Binding-site contacts:
Ligand atom O5 contacts residue ASN150 of chain 1.C at 2.4 Å (h-bond).
Ligand atom C1 contacts residue TRP442 of chain 1.C at 3.9 Å (hydrophobic).
Ligand atom C3 contacts residue TRP442 of chain 1.C at 4.2 Å (hydrophobic).
Ligand atom C7 contacts residue ASN150 of chain 1.C at 3.7 Å.
Ligand atom C7 contacts residue TRP442 of chain 1.C at 3.9 Å (hydrophobic).
Ligand atom C1 contacts residue ASN150 of chain 1.C at 1.4 Å.
Ligand atom C5 contacts residue ASN150 of chain 1.C at 3.6 Å.
Ligand atom O4 contacts residue TRP442 of chain 1.C at 4.4 Å.
Ligand atom C3 contacts residue ASN150 of chain 1.C at 3.8 Å.
Ligand atom C8 contacts residue TRP442 of chain 1.C at 3.4 Å (hydrophobic).
Ligand atom C8 contacts residue ASN150 of chain 1.C at 4.4 Å.
Ligand atom C2 contacts residue TRP442 of chain 1.C at 4.3 Å (hydrophobic).
Ligand atom C4 contacts residue ASN150 of chain 1.C at 4.2 Å.
Ligand atom O6 contacts residue ASN150 of chain 1.C at 4.3 Å.
Ligand atom O7 contacts residue ASN150 of chain 1.C at 4.4 Å.
Ligand atom N2 contacts residue ASN150 of chain 1.C at 2.8 Å (h-bond).
Ligand atom N2 contacts residue TRP442 of chain 1.C at 3.5 Å.
Ligand atom C2 contacts residue ASN150 of chain 1.C at 2.4 Å.
Ligand atom C5 contacts residue TRP442 of chain 1.C at 4.4 Å (hydrophobic).

Sequence of chain 1.C:
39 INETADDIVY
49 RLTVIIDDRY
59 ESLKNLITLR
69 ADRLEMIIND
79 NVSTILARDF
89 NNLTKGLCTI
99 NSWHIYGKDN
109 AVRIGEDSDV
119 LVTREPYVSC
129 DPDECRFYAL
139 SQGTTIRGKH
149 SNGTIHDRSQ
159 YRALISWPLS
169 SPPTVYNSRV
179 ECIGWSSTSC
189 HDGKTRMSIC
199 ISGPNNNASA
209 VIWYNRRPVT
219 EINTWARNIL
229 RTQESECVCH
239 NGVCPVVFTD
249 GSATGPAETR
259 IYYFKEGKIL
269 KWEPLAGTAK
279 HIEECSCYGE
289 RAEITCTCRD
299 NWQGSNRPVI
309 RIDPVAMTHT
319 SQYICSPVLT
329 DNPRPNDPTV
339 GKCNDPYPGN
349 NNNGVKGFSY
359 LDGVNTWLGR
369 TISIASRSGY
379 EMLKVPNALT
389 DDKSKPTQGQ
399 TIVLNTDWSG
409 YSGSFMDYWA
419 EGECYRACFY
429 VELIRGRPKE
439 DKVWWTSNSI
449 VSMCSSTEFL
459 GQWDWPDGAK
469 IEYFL

A protein and the small-molecule ligand that binds it are described below.
Small molecule (SMILES): CC(=O)N[C@H]1[C@H](O[C@H]2[C@H](O)[C@@H](NC(C)=O)CO[C@@H]2CO)O[C@H](CO)[C@@H](O)[C@@H]1O